Sequence of chain 20.O:
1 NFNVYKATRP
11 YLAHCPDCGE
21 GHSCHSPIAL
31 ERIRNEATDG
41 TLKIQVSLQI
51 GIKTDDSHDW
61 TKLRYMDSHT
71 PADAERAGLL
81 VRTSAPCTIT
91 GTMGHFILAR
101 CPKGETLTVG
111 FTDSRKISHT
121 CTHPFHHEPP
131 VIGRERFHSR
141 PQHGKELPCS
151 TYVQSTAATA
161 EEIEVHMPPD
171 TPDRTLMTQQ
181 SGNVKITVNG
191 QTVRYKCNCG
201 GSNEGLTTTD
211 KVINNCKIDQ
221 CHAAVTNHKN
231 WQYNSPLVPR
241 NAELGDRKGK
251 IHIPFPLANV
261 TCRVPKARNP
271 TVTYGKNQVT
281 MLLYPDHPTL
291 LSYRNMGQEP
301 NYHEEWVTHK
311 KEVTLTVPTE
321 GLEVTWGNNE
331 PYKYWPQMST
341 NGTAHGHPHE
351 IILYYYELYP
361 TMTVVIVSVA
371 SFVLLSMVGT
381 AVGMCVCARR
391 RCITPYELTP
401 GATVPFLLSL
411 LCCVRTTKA

A small-molecule ligand and the protein it binds are described below.
Small molecule (SMILES): CC(=O)N[C@@H]1[C@@H](O)[C@H](O)[C@@H](CO)O[C@H]1O

Binding-site contacts:
Ligand atom C5 contacts residue ASN259 of chain 20.O at 3.6 Å.
Ligand atom C6 contacts residue LYS181 of chain 20.N at 3.4 Å.
Ligand atom O6 contacts residue LYS181 of chain 20.N at 3.4 Å (salt-bridge).
Ligand atom C3 contacts residue LYS115 of chain 20.N at 4.3 Å.
Ligand atom C7 contacts residue ASN259 of chain 20.O at 3.2 Å.
Ligand atom C1 contacts residue ASN259 of chain 20.O at 1.4 Å.
Ligand atom O5 contacts residue ASN259 of chain 20.O at 2.3 Å (h-bond).
Ligand atom O7 contacts residue ASN259 of chain 20.O at 3.2 Å (h-bond).
Ligand atom C8 contacts residue THR116 of chain 20.N at 4.3 Å.
Ligand atom C4 contacts residue LYS181 of chain 20.N at 3.6 Å.
Ligand atom O4 contacts residue LYS181 of chain 20.N at 2.7 Å (salt-bridge).
Ligand atom O3 contacts residue LYS115 of chain 20.N at 3.6 Å (salt-bridge).
Ligand atom C5 contacts residue LYS181 of chain 20.N at 3.4 Å.
Ligand atom C4 contacts residue ASN259 of chain 20.O at 4.2 Å.
Ligand atom C8 contacts residue ALA258 of chain 20.O at 3.7 Å (hydrophobic).
Ligand atom O4 contacts residue PHE118 of chain 20.N at 4.1 Å.
Ligand atom N2 contacts residue THR116 of chain 20.N at 4.1 Å.
Ligand atom C3 contacts residue ASN259 of chain 20.O at 3.7 Å.
Ligand atom C2 contacts residue ASN259 of chain 20.O at 2.4 Å.
Ligand atom C8 contacts residue LEU257 of chain 20.O at 4.1 Å (hydrophobic).
Ligand atom C8 contacts residue ASN259 of chain 20.O at 4.2 Å.
Ligand atom N2 contacts residue ASN259 of chain 20.O at 2.8 Å (h-bond).

Sequence of chain 20.N:
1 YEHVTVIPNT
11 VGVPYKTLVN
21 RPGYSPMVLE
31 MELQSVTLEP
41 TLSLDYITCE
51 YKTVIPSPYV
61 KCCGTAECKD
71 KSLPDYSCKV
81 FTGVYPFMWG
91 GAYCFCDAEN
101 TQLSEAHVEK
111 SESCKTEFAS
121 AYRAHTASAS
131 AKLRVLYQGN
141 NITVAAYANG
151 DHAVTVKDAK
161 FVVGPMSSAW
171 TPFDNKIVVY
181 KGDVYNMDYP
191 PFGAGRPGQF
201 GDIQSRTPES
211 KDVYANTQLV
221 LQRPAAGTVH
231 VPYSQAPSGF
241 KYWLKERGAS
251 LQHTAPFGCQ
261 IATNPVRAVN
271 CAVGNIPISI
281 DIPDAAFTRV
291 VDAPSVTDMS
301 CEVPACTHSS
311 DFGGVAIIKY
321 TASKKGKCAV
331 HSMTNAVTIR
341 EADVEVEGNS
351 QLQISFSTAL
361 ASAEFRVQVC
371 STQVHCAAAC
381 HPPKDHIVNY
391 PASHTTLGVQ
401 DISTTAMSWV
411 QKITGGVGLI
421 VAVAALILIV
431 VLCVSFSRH